Binding-site contacts:
Ligand atom O5 contacts residue ASN80 of chain 1.C at 2.4 Å (h-bond).
Ligand atom O6 contacts residue HIS119 of chain 1.C at 4.3 Å.
Ligand atom C3 contacts residue ASN80 of chain 1.C at 3.8 Å.
Ligand atom C4 contacts residue ASN80 of chain 1.C at 4.2 Å.
Ligand atom N2 contacts residue ASN80 of chain 1.C at 3.0 Å (h-bond).
Ligand atom C2 contacts residue ASN80 of chain 1.C at 2.5 Å.
Ligand atom C8 contacts residue ASN80 of chain 1.C at 4.3 Å.
Ligand atom C7 contacts residue ASN80 of chain 1.C at 3.9 Å.
Ligand atom C6 contacts residue HIS119 of chain 1.C at 4.2 Å.
Ligand atom O7 contacts residue ASN80 of chain 1.C at 4.4 Å.
Ligand atom C8 contacts residue PRO78 of chain 1.C at 3.6 Å (hydrophobic).
Ligand atom C8 contacts residue LEU79 of chain 1.C at 3.8 Å (hydrophobic).
Ligand atom C5 contacts residue HIS119 of chain 1.C at 4.1 Å.
Ligand atom C5 contacts residue ASN80 of chain 1.C at 3.7 Å.
Ligand atom O5 contacts residue HIS119 of chain 1.C at 3.5 Å (h-bond).
Ligand atom C1 contacts residue HIS119 of chain 1.C at 3.9 Å.
Ligand atom C1 contacts residue ASN80 of chain 1.C at 1.4 Å.

A protein and the small-molecule ligand that binds it are described below.
Small molecule (SMILES): CC(=O)N[C@@H]1[C@@H](O)[C@H](O)[C@@H](CO)O[C@H]1O

Sequence of chain 1.C:
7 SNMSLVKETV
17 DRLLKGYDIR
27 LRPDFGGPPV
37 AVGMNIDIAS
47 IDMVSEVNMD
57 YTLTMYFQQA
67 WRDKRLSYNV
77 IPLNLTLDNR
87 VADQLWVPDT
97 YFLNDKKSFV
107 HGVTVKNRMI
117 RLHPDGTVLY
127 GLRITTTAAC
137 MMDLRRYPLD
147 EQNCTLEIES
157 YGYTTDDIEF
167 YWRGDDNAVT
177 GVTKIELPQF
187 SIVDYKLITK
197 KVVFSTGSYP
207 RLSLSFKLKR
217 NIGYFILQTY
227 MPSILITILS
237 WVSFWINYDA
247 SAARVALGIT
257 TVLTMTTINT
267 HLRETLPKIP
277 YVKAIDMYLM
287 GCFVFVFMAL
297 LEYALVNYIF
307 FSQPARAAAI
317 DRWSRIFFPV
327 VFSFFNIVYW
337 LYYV